Sequence of chain 1.C:
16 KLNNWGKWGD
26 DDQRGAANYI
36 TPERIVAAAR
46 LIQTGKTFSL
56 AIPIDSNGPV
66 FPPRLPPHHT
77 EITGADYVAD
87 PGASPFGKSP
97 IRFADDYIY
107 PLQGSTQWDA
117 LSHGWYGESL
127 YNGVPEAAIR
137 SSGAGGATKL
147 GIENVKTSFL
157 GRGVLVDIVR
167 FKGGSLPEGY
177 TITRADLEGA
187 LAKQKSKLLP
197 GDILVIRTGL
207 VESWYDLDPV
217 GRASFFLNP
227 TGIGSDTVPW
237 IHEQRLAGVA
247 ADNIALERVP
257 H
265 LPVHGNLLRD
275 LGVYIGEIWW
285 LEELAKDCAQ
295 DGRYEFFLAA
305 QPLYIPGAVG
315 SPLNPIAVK

Sequence of chain 1.A:
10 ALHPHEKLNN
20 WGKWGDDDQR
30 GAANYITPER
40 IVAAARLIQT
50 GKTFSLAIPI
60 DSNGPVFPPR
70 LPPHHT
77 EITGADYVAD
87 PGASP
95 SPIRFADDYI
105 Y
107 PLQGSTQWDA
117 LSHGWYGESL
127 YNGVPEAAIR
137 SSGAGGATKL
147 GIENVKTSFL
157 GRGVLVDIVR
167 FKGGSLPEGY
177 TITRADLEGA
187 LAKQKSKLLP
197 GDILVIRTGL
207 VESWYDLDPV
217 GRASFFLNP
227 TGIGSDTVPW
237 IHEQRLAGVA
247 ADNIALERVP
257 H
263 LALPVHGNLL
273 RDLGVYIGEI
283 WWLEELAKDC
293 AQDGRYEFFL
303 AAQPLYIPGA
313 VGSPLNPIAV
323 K

This small molecule binds to this protein.
Small molecule (SMILES): CC(=O)OP(=O)(O)O

Binding-site contacts:
Ligand atom C1M contacts residue ARG69 of chain 1.A at 4.3 Å.
Ligand atom O2 contacts residue PHE99 of chain 1.C at 4.3 Å.
Ligand atom O3P contacts residue PHE99 of chain 1.C at 3.8 Å.
Ligand atom O1P contacts residue HIS119 of chain 1.A at 4.2 Å.
Ligand atom O2P contacts residue ILE250 of chain 1.A at 3.7 Å.
Ligand atom C1 contacts residue ALA251 of chain 1.A at 4.5 Å (hydrophobic).
Ligand atom P contacts residue GLU281 of chain 1.A at 3.6 Å.
Ligand atom O3P contacts residue GLU281 of chain 1.A at 4.5 Å.
Ligand atom O1P contacts residue HIS268 of chain 1.A at 2.6 Å (h-bond).
Ligand atom O3P contacts residue ARG69 of chain 1.A at 3.0 Å (salt-bridge).
Ligand atom O2 contacts residue ALA251 of chain 1.A at 4.3 Å.
Ligand atom O2P contacts residue ARG69 of chain 1.A at 2.9 Å (salt-bridge).
Ligand atom P contacts residue ARG69 of chain 1.A at 3.8 Å.
Ligand atom C1M contacts residue PHE66 of chain 1.A at 3.0 Å (hydrophobic).
Ligand atom O2P contacts residue GLU281 of chain 1.A at 2.8 Å (salt-bridge).
Ligand atom O1P contacts residue ALA251 of chain 1.A at 4.1 Å.
Ligand atom O1P contacts residue ASP115 of chain 1.A at 4.0 Å.
Ligand atom O1 contacts residue PHE99 of chain 1.C at 4.2 Å.
Ligand atom O1P contacts residue GLU281 of chain 1.A at 2.5 Å (salt-bridge).
Ligand atom O3P contacts residue HIS119 of chain 1.A at 2.6 Å (h-bond).
Ligand atom O2 contacts residue HIS268 of chain 1.A at 3.7 Å.
Ligand atom C1M contacts residue ALA251 of chain 1.A at 4.0 Å (hydrophobic).
Ligand atom P contacts residue HIS119 of chain 1.A at 3.9 Å.
Ligand atom C1 contacts residue PHE66 of chain 1.A at 4.4 Å (hydrophobic).
Ligand atom P contacts residue HIS268 of chain 1.A at 3.8 Å.